Binding-site contacts:
Ligand atom C04 contacts residue LEU76 of chain 1.C at 4.0 Å (hydrophobic).
Ligand atom O19 contacts residue ASP115 of chain 1.C at 3.9 Å.
Ligand atom O18 contacts residue ARG74 of chain 1.C at 3.4 Å.
Ligand atom N08 contacts residue ARG74 of chain 1.C at 3.3 Å (salt-bridge).
Ligand atom N10 contacts residue GLN153 of chain 1.C at 4.1 Å.
Ligand atom P16 contacts residue GLN153 of chain 1.C at 3.8 Å.
Ligand atom C09 contacts residue ARG74 of chain 1.C at 3.7 Å.
Ligand atom O17 contacts residue ARG74 of chain 1.C at 2.5 Å (salt-bridge).
Ligand atom O21 contacts residue ASP115 of chain 1.C at 3.2 Å.
Ligand atom P16 contacts residue LYS67 of chain 1.C at 4.0 Å.
Ligand atom C14 contacts residue MN1 of chain 1.K at 3.6 Å.
Ligand atom O19 contacts residue LYS67 of chain 1.C at 3.2 Å.
Ligand atom O22 contacts residue ASP112 of chain 1.C at 4.0 Å.
Ligand atom C20 contacts residue VAL113 of chain 1.C at 3.7 Å (hydrophobic).
Ligand atom C11 contacts residue TYR117 of chain 1.C at 3.9 Å (hydrophobic).
Ligand atom O21 contacts residue MN1 of chain 1.K at 4.1 Å.
Ligand atom C07 contacts residue ARG74 of chain 1.C at 3.8 Å.
Ligand atom O22 contacts residue MN1 of chain 1.K at 2.0 Å.
Ligand atom N13 contacts residue GLN153 of chain 1.C at 4.0 Å.
Ligand atom O19 contacts residue ARG74 of chain 1.C at 3.5 Å.
Ligand atom P16 contacts residue ARG74 of chain 1.C at 3.6 Å.
Ligand atom O22 contacts residue GLY114 of chain 1.C at 4.1 Å.
Ligand atom O17 contacts residue LYS67 of chain 1.C at 3.8 Å.
Ligand atom N05 contacts residue GLN153 of chain 1.C at 3.8 Å.
Ligand atom O21 contacts residue ALA116 of chain 1.C at 2.5 Å (h-bond).
Ligand atom C20 contacts residue ALA116 of chain 1.C at 3.2 Å (hydrophobic).
Ligand atom O22 contacts residue ASP115 of chain 1.C at 3.4 Å (salt-bridge).
Ligand atom O22 contacts residue VAL113 of chain 1.C at 2.6 Å (h-bond).
Ligand atom C15 contacts residue LYS67 of chain 1.C at 4.0 Å.
Ligand atom C20 contacts residue ASP187 of chain 1.C at 3.6 Å.
Ligand atom O18 contacts residue GLN153 of chain 1.C at 2.6 Å (h-bond).
Ligand atom N03 contacts residue LEU76 of chain 1.C at 3.8 Å.
Ligand atom O22 contacts residue ALA116 of chain 1.C at 3.2 Å (h-bond).
Ligand atom N05 contacts residue TYR117 of chain 1.C at 3.7 Å.
Ligand atom C06 contacts residue GLN153 of chain 1.C at 3.9 Å.
Ligand atom C15 contacts residue ASP115 of chain 1.C at 3.5 Å.
Ligand atom O22 contacts residue ASP187 of chain 1.C at 2.7 Å (salt-bridge).
Ligand atom C20 contacts residue ASP115 of chain 1.C at 3.5 Å.
Ligand atom C20 contacts residue MN1 of chain 1.K at 3.0 Å.
Ligand atom O21 contacts residue TYR117 of chain 1.C at 3.4 Å (h-bond).

Sequence of chain 1.C:
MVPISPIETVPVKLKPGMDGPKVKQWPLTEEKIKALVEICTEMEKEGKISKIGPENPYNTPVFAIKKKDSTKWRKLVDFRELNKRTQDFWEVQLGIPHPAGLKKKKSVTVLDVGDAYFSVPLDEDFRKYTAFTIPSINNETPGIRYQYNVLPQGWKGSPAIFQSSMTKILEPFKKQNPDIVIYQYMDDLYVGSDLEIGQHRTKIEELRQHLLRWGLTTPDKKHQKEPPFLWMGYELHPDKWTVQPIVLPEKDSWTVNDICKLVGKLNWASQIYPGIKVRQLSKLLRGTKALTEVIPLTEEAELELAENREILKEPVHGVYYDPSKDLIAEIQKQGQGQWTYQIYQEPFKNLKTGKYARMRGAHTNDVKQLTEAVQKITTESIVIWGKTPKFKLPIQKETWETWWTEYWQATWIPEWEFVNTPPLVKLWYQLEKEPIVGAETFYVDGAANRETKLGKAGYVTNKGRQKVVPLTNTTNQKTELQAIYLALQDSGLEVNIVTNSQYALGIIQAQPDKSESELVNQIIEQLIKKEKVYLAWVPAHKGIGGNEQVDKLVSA

This protein binds this small molecule.
Small molecule (SMILES): Nc1ncnc2c1ncn2CCN[C@H](CP(=O)(O)O)C(=O)O